Binding-site contacts:
Ligand atom C3M contacts residue ASN14 of chain 1.B at 4.2 Å.
Ligand atom C6M contacts residue TYR12 of chain 1.B at 3.4 Å (hydrophobic).
Ligand atom C4A contacts residue LEU99 of chain 1.B at 3.6 Å (hydrophobic).
Ligand atom O5M contacts residue TYR100 of chain 1.B at 4.2 Å.
Ligand atom C1 contacts residue TYR12 of chain 1.B at 3.9 Å (hydrophobic).
Ligand atom O4M contacts residue GLY227 of chain 1.B at 3.9 Å.
Ligand atom C4M contacts residue ARG228 of chain 1.B at 3.6 Å.
Ligand atom C4M contacts residue ASN14 of chain 1.B at 4.0 Å.
Ligand atom O6M contacts residue ALA207 of chain 1.B at 3.1 Å.
Ligand atom O5M contacts residue LEU99 of chain 1.B at 3.2 Å (h-bond).
Ligand atom C6M contacts residue ASP208 of chain 1.B at 3.6 Å.
Ligand atom O7P contacts residue LEU99 of chain 1.B at 3.7 Å.
Ligand atom C22 contacts residue TYR100 of chain 1.B at 4.2 Å (hydrophobic).
Ligand atom C5T contacts residue TYR12 of chain 1.B at 3.7 Å (hydrophobic).
Ligand atom O6M contacts residue LEU99 of chain 1.B at 3.2 Å (h-bond).
Ligand atom O3M contacts residue GLY227 of chain 1.B at 3.7 Å.
Ligand atom C5M contacts residue TYR12 of chain 1.B at 3.7 Å (hydrophobic).
Ligand atom C4M contacts residue GLY227 of chain 1.B at 3.9 Å.
Ligand atom C22 contacts residue TYR12 of chain 1.B at 3.8 Å (hydrophobic).
Ligand atom C6M contacts residue LEU99 of chain 1.B at 4.1 Å (hydrophobic).
Ligand atom C5M contacts residue LEU99 of chain 1.B at 4.1 Å (hydrophobic).
Ligand atom O4M contacts residue ARG228 of chain 1.B at 3.0 Å (salt-bridge).
Ligand atom C6M contacts residue TYR100 of chain 1.B at 3.9 Å (hydrophobic).
Ligand atom C6M contacts residue ALA207 of chain 1.B at 3.5 Å (hydrophobic).
Ligand atom O6M contacts residue GLY98 of chain 1.B at 3.4 Å.
Ligand atom C1M contacts residue LEU99 of chain 1.B at 3.8 Å (hydrophobic).
Ligand atom C5M contacts residue ASP208 of chain 1.B at 4.1 Å.
Ligand atom O6M contacts residue TYR100 of chain 1.B at 3.1 Å (h-bond).
Ligand atom O7 contacts residue ASP16 of chain 1.B at 4.1 Å.
Ligand atom O4M contacts residue ASN14 of chain 1.B at 3.0 Å (h-bond).
Ligand atom O6M contacts residue ASP208 of chain 1.B at 2.8 Å (salt-bridge).
Ligand atom O4M contacts residue TYR12 of chain 1.B at 3.8 Å.
Ligand atom N3T contacts residue TYR12 of chain 1.B at 4.1 Å.
Ligand atom C3A contacts residue LEU99 of chain 1.B at 3.6 Å (hydrophobic).
Ligand atom C1 contacts residue LEU99 of chain 1.B at 3.8 Å (hydrophobic).
Ligand atom C4T contacts residue TYR12 of chain 1.B at 3.0 Å (hydrophobic).
Ligand atom O3M contacts residue ARG228 of chain 1.B at 2.9 Å (salt-bridge).
Ligand atom C3M contacts residue ARG228 of chain 1.B at 3.9 Å.
Ligand atom O4M contacts residue ASP208 of chain 1.B at 2.7 Å (salt-bridge).
Ligand atom C4M contacts residue ASP208 of chain 1.B at 3.5 Å.

Sequence of chain 1.B:
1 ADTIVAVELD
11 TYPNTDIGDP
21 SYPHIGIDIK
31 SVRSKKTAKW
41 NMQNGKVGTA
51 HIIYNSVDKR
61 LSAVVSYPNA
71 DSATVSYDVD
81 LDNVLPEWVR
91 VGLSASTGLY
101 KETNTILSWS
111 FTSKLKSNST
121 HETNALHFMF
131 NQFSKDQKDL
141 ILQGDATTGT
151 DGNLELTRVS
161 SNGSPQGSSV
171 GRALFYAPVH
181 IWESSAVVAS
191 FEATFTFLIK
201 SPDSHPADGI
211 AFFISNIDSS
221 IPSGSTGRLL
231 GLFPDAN

The protein below binds the small molecule below.
Small molecule (SMILES): CCN(CC)c1ccc2c(c1)Oc1cc(N(CC)CC)ccc1C2c1ccccc1C(=O)OCCOCCOCCn1cc(CO[C@H]2O[C@H](CO)[C@@H](O)[C@H](O)[C@H]2O)nn1